Binding-site contacts:
Ligand atom C34 contacts residue TYR52 of chain 1.B at 3.3 Å (hydrophobic).
Ligand atom C8 contacts residue LYS134 of chain 1.B at 3.8 Å.
Ligand atom O28 contacts residue LEU70 of chain 1.B at 3.2 Å.
Ligand atom C54 contacts residue LYS134 of chain 1.B at 3.6 Å.
Ligand atom C52 contacts residue SER68 of chain 1.B at 3.5 Å.
Ligand atom C7 contacts residue LYS125 of chain 1.B at 3.8 Å.
Ligand atom C55 contacts residue TYR52 of chain 1.B at 3.4 Å (hydrophobic).
Ligand atom C55 contacts residue TYR138 of chain 1.B at 3.5 Å (hydrophobic).
Ligand atom O56 contacts residue TYR52 of chain 1.B at 2.4 Å (h-bond).
Ligand atom C55 contacts residue LYS134 of chain 1.B at 3.6 Å.
Ligand atom C48 contacts residue ARG81 of chain 1.B at 3.3 Å.
Ligand atom C13 contacts residue ILE41 of chain 1.B at 3.8 Å (hydrophobic).
Ligand atom C6 contacts residue PHE133 of chain 1.B at 3.7 Å (hydrophobic).
Ligand atom O56 contacts residue THR136 of chain 1.B at 3.3 Å.
Ligand atom O57 contacts residue TYR138 of chain 1.B at 2.7 Å (h-bond).
Ligand atom C48 contacts residue TRP79 of chain 1.B at 3.5 Å (hydrophobic).
Ligand atom C4 contacts residue LYS125 of chain 1.B at 3.8 Å.
Ligand atom C3 contacts residue LYS125 of chain 1.B at 3.7 Å.
Ligand atom O36 contacts residue LYS134 of chain 1.B at 2.7 Å (salt-bridge).
Ligand atom C47 contacts residue ARG81 of chain 1.B at 3.7 Å.
Ligand atom C5 contacts residue LYS125 of chain 1.B at 3.7 Å.
Ligand atom C53 contacts residue SER68 of chain 1.B at 3.8 Å.
Ligand atom C49 contacts residue TRP79 of chain 1.B at 3.2 Å (hydrophobic).
Ligand atom N35 contacts residue LYS134 of chain 1.B at 3.8 Å.
Ligand atom N43 contacts residue LYS125 of chain 1.B at 3.5 Å (salt-bridge).
Ligand atom C31 contacts residue TRP79 of chain 1.B at 3.8 Å (hydrophobic).
Ligand atom C6 contacts residue LYS125 of chain 1.B at 3.7 Å.
Ligand atom C55 contacts residue THR54 of chain 1.B at 3.7 Å.
Ligand atom C6 contacts residue TYR132 of chain 1.B at 3.7 Å (hydrophobic).
Ligand atom O2 contacts residue LYS134 of chain 1.B at 3.2 Å (salt-bridge).
Ligand atom C7 contacts residue TYR132 of chain 1.B at 3.8 Å (hydrophobic).
Ligand atom C5 contacts residue PHE123 of chain 1.B at 3.7 Å (hydrophobic).
Ligand atom O56 contacts residue LYS134 of chain 1.B at 2.9 Å (salt-bridge).
Ligand atom C32 contacts residue LEU70 of chain 1.B at 3.6 Å (hydrophobic).
Ligand atom C33 contacts residue TYR52 of chain 1.B at 3.5 Å (hydrophobic).
Ligand atom O44 contacts residue LYS125 of chain 1.B at 3.1 Å (salt-bridge).
Ligand atom O57 contacts residue THR54 of chain 1.B at 2.7 Å (h-bond).
Ligand atom C3 contacts residue LYS134 of chain 1.B at 3.7 Å.
Ligand atom C42 contacts residue LYS125 of chain 1.B at 3.5 Å.
Ligand atom C51 contacts residue SER68 of chain 1.B at 3.8 Å.

The protein below binds the small molecule below.
Small molecule (SMILES): O=C(O)CCCCCC/C=C\C1O[Fe@]23Oc4ccccc4C4N[C@@H](CO4)C(=O)N[C@@H](CCCCN1O2)C(=O)OCCC(=O)N[C@H]1CCCCN(O3)C1=O

Sequence of chain 1.B:
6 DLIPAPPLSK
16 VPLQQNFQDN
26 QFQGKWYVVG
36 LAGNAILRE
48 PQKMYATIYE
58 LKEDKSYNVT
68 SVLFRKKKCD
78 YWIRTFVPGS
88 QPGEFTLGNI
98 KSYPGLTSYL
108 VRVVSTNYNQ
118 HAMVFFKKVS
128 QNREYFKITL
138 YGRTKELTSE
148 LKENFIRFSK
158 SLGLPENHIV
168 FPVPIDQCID